The protein below binds the small molecule below.
Small molecule (SMILES): CC(=O)N[C@@H]1[C@@H](O)[C@H](O)[C@@H](CO)O[C@H]1O

Sequence of chain 1.A:
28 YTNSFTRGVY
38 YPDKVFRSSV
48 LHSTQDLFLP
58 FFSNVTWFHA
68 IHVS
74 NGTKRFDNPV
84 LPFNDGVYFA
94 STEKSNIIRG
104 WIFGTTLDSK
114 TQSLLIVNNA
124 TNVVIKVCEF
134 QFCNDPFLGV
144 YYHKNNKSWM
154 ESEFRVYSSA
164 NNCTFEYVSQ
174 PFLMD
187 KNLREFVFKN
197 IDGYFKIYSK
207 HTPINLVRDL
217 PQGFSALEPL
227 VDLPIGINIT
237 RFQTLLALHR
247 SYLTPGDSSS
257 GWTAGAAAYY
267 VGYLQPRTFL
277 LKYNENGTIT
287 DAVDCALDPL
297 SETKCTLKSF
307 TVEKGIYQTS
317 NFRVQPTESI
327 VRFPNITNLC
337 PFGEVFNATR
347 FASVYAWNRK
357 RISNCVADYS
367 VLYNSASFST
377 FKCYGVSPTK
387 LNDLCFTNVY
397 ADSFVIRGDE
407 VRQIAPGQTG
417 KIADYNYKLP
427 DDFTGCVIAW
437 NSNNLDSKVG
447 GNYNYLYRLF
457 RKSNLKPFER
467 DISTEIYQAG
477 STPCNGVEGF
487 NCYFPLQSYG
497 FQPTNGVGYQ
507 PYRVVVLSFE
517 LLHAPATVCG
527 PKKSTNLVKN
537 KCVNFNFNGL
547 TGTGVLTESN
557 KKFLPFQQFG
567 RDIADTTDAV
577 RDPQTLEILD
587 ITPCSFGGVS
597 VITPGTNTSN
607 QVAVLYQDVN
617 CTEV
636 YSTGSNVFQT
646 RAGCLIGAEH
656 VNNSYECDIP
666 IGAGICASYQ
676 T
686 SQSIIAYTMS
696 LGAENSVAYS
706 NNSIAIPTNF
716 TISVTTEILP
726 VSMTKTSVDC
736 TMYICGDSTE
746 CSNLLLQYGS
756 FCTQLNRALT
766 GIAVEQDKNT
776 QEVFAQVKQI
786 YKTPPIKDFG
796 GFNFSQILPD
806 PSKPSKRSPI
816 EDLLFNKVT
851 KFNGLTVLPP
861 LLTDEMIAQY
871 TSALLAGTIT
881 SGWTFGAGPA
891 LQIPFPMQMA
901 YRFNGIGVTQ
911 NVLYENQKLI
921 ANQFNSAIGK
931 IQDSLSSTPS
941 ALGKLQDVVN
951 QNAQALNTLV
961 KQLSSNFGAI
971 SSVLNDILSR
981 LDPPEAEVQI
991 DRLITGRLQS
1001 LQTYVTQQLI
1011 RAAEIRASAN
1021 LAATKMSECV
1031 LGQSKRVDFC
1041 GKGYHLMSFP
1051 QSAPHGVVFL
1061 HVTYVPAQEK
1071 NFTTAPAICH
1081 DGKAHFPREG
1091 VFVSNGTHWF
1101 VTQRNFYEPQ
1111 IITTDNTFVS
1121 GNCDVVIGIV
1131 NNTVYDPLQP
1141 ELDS

Binding-site contacts:
Ligand atom C8 contacts residue ILE233 of chain 1.A at 3.7 Å (hydrophobic).
Ligand atom C8 contacts residue GLY232 of chain 1.A at 3.5 Å.
Ligand atom C4 contacts residue ASN234 of chain 1.A at 4.2 Å.
Ligand atom O7 contacts residue ASN234 of chain 1.A at 3.2 Å (h-bond).
Ligand atom C3 contacts residue ASN234 of chain 1.A at 3.8 Å.
Ligand atom C8 contacts residue ASN234 of chain 1.A at 4.0 Å.
Ligand atom C5 contacts residue ASN234 of chain 1.A at 3.7 Å.
Ligand atom C1 contacts residue ASN234 of chain 1.A at 1.4 Å.
Ligand atom N2 contacts residue ASN234 of chain 1.A at 2.9 Å (h-bond).
Ligand atom C7 contacts residue ASN234 of chain 1.A at 3.2 Å.
Ligand atom O5 contacts residue ASN234 of chain 1.A at 2.4 Å (h-bond).
Ligand atom C2 contacts residue ASN234 of chain 1.A at 2.5 Å.